Sequence of chain 1.F:
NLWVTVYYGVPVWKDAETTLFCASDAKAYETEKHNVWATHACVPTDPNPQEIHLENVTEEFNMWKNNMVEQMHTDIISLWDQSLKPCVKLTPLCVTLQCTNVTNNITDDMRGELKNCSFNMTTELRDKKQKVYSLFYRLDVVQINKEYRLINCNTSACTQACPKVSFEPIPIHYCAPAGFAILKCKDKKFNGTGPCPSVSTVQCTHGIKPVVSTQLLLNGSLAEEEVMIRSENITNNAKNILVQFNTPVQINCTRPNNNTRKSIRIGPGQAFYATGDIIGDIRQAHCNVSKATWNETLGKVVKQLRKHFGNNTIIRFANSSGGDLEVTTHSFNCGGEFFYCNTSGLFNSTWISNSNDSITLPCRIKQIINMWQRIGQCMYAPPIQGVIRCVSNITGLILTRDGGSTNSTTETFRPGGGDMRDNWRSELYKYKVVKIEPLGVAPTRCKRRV

Binding-site contacts:
Ligand atom C2 contacts residue ASN355 of chain 1.F at 2.4 Å.
Ligand atom C8 contacts residue NAG1 of chain 1.AA at 3.9 Å.
Ligand atom C4 contacts residue ASN355 of chain 1.F at 4.2 Å.
Ligand atom C1 contacts residue SER357 of chain 1.F at 3.9 Å.
Ligand atom C1 contacts residue NAG1 of chain 1.AA at 3.9 Å.
Ligand atom O5 contacts residue ASN355 of chain 1.F at 2.3 Å (h-bond).
Ligand atom O4 contacts residue NAG2 of chain 1.AA at 4.3 Å.
Ligand atom C1 contacts residue ASN355 of chain 1.F at 1.4 Å.
Ligand atom O3 contacts residue NAG1 of chain 1.AA at 4.0 Å.
Ligand atom C5 contacts residue SER357 of chain 1.F at 4.2 Å.
Ligand atom C5 contacts residue ASN355 of chain 1.F at 3.6 Å.
Ligand atom N2 contacts residue ASN355 of chain 1.F at 2.9 Å (h-bond).
Ligand atom C3 contacts residue ASN355 of chain 1.F at 3.8 Å.
Ligand atom O7 contacts residue ASN355 of chain 1.F at 4.1 Å.
Ligand atom C2 contacts residue NAG1 of chain 1.AA at 3.9 Å.
Ligand atom O3 contacts residue NAG2 of chain 1.AA at 3.7 Å.
Ligand atom O7 contacts residue ARG387 of chain 1.F at 4.2 Å.
Ligand atom C8 contacts residue ARG387 of chain 1.F at 4.0 Å.
Ligand atom C7 contacts residue NAG1 of chain 1.AA at 3.9 Å.
Ligand atom O4 contacts residue NAG1 of chain 1.AA at 4.4 Å.
Ligand atom O5 contacts residue SER357 of chain 1.F at 3.9 Å.
Ligand atom C6 contacts residue NAG1 of chain 1.PB at 4.0 Å.
Ligand atom O7 contacts residue NAG2 of chain 1.AA at 3.2 Å (h-bond).
Ligand atom C8 contacts residue NAG1 of chain 1.PB at 4.0 Å.
Ligand atom C3 contacts residue NAG1 of chain 1.AA at 4.2 Å.
Ligand atom O6 contacts residue SER357 of chain 1.F at 4.1 Å.
Ligand atom C7 contacts residue NAG2 of chain 1.AA at 4.3 Å.
Ligand atom O6 contacts residue NAG1 of chain 1.PB at 3.4 Å.
Ligand atom C7 contacts residue ASN355 of chain 1.F at 3.7 Å.
Ligand atom O7 contacts residue NAG1 of chain 1.AA at 3.6 Å.
Ligand atom N2 contacts residue NAG1 of chain 1.AA at 3.1 Å (h-bond).

The protein below binds the small molecule below.
Small molecule (SMILES): CC(=O)N[C@H]1[C@H](O[C@H]2[C@H](O)[C@@H](NC(C)=O)CO[C@@H]2CO)O[C@H](CO)[C@@H](O)[C@@H]1O